Sequence of chain 1.G:
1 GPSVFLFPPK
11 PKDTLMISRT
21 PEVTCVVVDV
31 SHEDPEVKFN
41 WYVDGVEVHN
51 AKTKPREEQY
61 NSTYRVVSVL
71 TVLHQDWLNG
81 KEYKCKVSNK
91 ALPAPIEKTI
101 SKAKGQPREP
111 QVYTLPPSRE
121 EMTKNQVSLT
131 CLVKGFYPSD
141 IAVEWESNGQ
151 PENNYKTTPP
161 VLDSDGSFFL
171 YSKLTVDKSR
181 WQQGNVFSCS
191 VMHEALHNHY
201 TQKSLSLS

Binding-site contacts:
Ligand atom O6 contacts residue MAN6 of chain 1.J at 3.1 Å (h-bond).
Ligand atom O3 contacts residue PHE7 of chain 1.G at 4.0 Å.
Ligand atom C7 contacts residue ASP29 of chain 1.G at 3.4 Å.
Ligand atom N2 contacts residue ASN61 of chain 1.G at 3.1 Å (h-bond).
Ligand atom C1 contacts residue PHE5 of chain 1.G at 4.0 Å (hydrophobic).
Ligand atom C5 contacts residue ASN61 of chain 1.G at 3.6 Å.
Ligand atom C2 contacts residue ASP29 of chain 1.G at 3.5 Å.
Ligand atom C6 contacts residue PHE5 of chain 1.G at 3.6 Å (hydrophobic).
Ligand atom O6 contacts residue PHE7 of chain 1.G at 3.7 Å.
Ligand atom O5 contacts residue VAL28 of chain 1.G at 4.1 Å.
Ligand atom C8 contacts residue ASP29 of chain 1.G at 3.4 Å.
Ligand atom C8 contacts residue ARG65 of chain 1.G at 4.1 Å.
Ligand atom O3 contacts residue VAL28 of chain 1.G at 4.1 Å.
Ligand atom O6 contacts residue PHE5 of chain 1.G at 3.6 Å.
Ligand atom C2 contacts residue ASN61 of chain 1.G at 2.6 Å.
Ligand atom C4 contacts residue PHE5 of chain 1.G at 4.0 Å (hydrophobic).
Ligand atom O4 contacts residue VAL28 of chain 1.G at 3.4 Å.
Ligand atom C6 contacts residue PHE5 of chain 1.G at 4.1 Å (hydrophobic).
Ligand atom O7 contacts residue VAL28 of chain 1.G at 3.5 Å.
Ligand atom C6 contacts residue PHE7 of chain 1.G at 3.8 Å (hydrophobic).
Ligand atom C2 contacts residue PHE5 of chain 1.G at 3.6 Å (hydrophobic).
Ligand atom C1 contacts residue THR63 of chain 1.G at 3.7 Å.
Ligand atom N2 contacts residue ASP29 of chain 1.G at 2.7 Å (salt-bridge).
Ligand atom C2 contacts residue VAL28 of chain 1.G at 4.0 Å (hydrophobic).
Ligand atom C7 contacts residue ASN61 of chain 1.G at 3.8 Å.
Ligand atom O4 contacts residue BMA3 of chain 1.J at 3.2 Å (h-bond).
Ligand atom C1 contacts residue PHE5 of chain 1.G at 4.0 Å (hydrophobic).
Ligand atom C5 contacts residue PHE7 of chain 1.G at 4.0 Å (hydrophobic).
Ligand atom O7 contacts residue ARG65 of chain 1.G at 4.1 Å.
Ligand atom O3 contacts residue ASP29 of chain 1.G at 3.4 Å (salt-bridge).
Ligand atom C3 contacts residue PHE7 of chain 1.G at 3.7 Å (hydrophobic).
Ligand atom C3 contacts residue ASP29 of chain 1.G at 3.3 Å.
Ligand atom O6 contacts residue PHE5 of chain 1.G at 3.7 Å.
Ligand atom C2 contacts residue PHE7 of chain 1.G at 3.6 Å (hydrophobic).
Ligand atom O5 contacts residue ASN61 of chain 1.G at 2.3 Å (h-bond).
Ligand atom C1 contacts residue ASN61 of chain 1.G at 1.4 Å.
Ligand atom C6 contacts residue GLN59 of chain 1.G at 3.9 Å.
Ligand atom C3 contacts residue ASN61 of chain 1.G at 3.9 Å.
Ligand atom C6 contacts residue MAN6 of chain 1.J at 3.6 Å.
Ligand atom C3 contacts residue PHE5 of chain 1.G at 4.0 Å (hydrophobic).

The protein below binds the small molecule below.
Small molecule (SMILES): CC(=O)N[C@H]1[C@H](O[C@H]2[C@H](O)[C@@H](NC(C)=O)CO[C@@H]2CO)O[C@H](CO)[C@@H](O[C@@H]2O[C@H](CO[C@H]3O[C@H](CO)[C@@H](O)[C@H](O)[C@@H]3O)[C@@H](O)[C@H](O[C@H]3O[C@H](CO)[C@@H](O)[C@H](O)[C@@H]3O)[C@@H]2O)[C@@H]1O